Binding-site contacts:
Ligand atom C8 contacts residue GLY1131 of chain 1.C at 3.7 Å.
Ligand atom C5 contacts residue ASN709 of chain 1.C at 3.7 Å.
Ligand atom C8 contacts residue ASN709 of chain 1.C at 4.4 Å.
Ligand atom O6 contacts residue ASP796 of chain 1.A at 4.1 Å.
Ligand atom C3 contacts residue ASN709 of chain 1.C at 3.8 Å.
Ligand atom N2 contacts residue ASN709 of chain 1.C at 2.9 Å (h-bond).
Ligand atom C7 contacts residue ASN710 of chain 1.C at 3.7 Å.
Ligand atom O7 contacts residue GLY1131 of chain 1.C at 4.1 Å.
Ligand atom C2 contacts residue ASN709 of chain 1.C at 2.5 Å.
Ligand atom O5 contacts residue ASP796 of chain 1.A at 3.7 Å.
Ligand atom C1 contacts residue ASN709 of chain 1.C at 1.4 Å.
Ligand atom C8 contacts residue ASN710 of chain 1.C at 3.4 Å.
Ligand atom C4 contacts residue ASN709 of chain 1.C at 4.2 Å.
Ligand atom C1 contacts residue ASP796 of chain 1.A at 4.4 Å.
Ligand atom C2 contacts residue ASN710 of chain 1.C at 4.3 Å.
Ligand atom N2 contacts residue ASN710 of chain 1.C at 3.4 Å (h-bond).
Ligand atom O7 contacts residue ASN709 of chain 1.C at 3.1 Å (h-bond).
Ligand atom C7 contacts residue ASN709 of chain 1.C at 3.2 Å.
Ligand atom C7 contacts residue GLY1131 of chain 1.C at 4.3 Å.
Ligand atom C1 contacts residue ASN710 of chain 1.C at 4.2 Å.
Ligand atom O5 contacts residue ASN709 of chain 1.C at 2.4 Å (h-bond).

The protein below binds the small molecule below.
Small molecule (SMILES): CC(=O)N[C@@H]1[C@@H](O)[C@H](O)[C@@H](CO)O[C@H]1O

Sequence of chain 1.C:
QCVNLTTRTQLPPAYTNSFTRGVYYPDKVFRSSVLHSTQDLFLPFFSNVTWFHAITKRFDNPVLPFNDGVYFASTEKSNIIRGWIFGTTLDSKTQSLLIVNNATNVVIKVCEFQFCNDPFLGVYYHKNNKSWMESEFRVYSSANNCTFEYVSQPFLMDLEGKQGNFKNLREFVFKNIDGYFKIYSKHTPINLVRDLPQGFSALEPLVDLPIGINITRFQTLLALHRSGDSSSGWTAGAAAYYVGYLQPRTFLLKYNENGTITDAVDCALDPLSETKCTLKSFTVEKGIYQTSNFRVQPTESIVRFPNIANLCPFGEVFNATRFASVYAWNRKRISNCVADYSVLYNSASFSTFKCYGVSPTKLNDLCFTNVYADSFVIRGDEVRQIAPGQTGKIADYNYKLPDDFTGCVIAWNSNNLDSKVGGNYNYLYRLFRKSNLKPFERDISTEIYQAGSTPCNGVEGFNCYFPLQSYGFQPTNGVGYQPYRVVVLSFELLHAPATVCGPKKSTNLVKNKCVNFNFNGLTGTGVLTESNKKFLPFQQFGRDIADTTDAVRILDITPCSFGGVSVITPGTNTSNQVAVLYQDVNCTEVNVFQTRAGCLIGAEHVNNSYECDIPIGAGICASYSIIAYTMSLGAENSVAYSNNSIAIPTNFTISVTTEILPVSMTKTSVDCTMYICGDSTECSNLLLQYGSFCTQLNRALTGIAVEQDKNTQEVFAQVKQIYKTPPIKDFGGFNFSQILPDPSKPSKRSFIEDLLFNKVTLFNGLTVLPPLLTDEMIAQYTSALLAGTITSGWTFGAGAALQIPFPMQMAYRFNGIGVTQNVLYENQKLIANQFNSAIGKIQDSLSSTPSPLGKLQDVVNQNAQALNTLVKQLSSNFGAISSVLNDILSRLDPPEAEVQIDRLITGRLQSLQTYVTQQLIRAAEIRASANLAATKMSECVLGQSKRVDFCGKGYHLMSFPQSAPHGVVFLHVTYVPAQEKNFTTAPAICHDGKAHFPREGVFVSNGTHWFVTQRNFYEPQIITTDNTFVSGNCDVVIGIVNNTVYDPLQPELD

Sequence of chain 1.A:
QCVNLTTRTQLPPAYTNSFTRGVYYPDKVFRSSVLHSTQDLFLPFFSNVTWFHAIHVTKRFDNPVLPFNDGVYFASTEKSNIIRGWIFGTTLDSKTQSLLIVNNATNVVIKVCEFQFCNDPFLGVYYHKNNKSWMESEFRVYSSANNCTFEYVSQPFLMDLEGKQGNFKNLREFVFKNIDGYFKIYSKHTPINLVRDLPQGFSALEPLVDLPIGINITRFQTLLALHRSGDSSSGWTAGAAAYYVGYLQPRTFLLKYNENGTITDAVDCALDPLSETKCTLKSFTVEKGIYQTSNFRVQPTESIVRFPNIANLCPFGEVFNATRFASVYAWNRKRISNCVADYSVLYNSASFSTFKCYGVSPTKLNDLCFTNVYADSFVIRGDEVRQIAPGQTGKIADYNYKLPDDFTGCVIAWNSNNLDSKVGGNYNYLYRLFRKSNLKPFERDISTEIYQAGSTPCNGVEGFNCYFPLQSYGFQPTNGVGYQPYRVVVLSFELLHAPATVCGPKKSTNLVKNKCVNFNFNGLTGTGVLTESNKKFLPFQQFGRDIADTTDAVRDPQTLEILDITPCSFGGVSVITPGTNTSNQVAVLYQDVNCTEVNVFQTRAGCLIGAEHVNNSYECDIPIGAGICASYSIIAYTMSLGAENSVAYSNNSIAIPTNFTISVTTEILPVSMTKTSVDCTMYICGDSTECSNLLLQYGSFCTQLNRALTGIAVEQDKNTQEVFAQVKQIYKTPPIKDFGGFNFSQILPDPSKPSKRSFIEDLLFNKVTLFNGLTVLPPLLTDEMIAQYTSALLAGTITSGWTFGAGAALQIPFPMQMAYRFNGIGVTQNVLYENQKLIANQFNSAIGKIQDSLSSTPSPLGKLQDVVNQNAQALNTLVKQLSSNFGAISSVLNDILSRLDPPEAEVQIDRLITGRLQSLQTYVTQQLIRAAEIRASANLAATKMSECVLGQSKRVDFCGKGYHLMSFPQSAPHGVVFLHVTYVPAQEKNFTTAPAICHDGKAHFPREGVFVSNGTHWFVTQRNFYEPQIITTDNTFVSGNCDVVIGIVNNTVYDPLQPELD